Sequence of chain 1.B:
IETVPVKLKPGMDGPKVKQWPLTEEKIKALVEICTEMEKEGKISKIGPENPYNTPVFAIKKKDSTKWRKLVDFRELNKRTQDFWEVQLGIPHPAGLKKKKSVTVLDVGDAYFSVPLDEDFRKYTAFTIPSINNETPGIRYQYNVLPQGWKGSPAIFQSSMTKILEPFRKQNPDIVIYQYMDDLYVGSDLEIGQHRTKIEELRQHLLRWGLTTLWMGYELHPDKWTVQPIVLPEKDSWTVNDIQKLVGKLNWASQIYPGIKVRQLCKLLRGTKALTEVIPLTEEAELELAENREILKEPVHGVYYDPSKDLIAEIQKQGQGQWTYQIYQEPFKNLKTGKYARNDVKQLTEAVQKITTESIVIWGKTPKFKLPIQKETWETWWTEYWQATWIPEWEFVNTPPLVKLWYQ

A protein and the small-molecule ligand that binds it are described below.
Small molecule (SMILES): OC[C@H]1O[C@@](CO)(O[C@H]2O[C@H](CO)[C@@H](O)[C@H](O)[C@H]2O)[C@@H](O)[C@@H]1O

Binding-site contacts:
Ligand atom O3 contacts residue ARG80 of chain 1.B at 4.2 Å.
Ligand atom C5 contacts residue GLU401 of chain 1.B at 3.5 Å.
Ligand atom C5 contacts residue LYS397 of chain 1.B at 3.6 Å.
Ligand atom C3 contacts residue GLU415 of chain 1.B at 4.2 Å.
Ligand atom C1 contacts residue ASP78 of chain 1.B at 4.2 Å.
Ligand atom C1 contacts residue TRP26 of chain 1.B at 4.1 Å (hydrophobic).
Ligand atom C1 contacts residue ARG80 of chain 1.B at 3.6 Å.
Ligand atom O3 contacts residue GLU415 of chain 1.B at 3.9 Å.
Ligand atom C6 contacts residue LYS397 of chain 1.B at 3.8 Å.
Ligand atom O6 contacts residue LYS397 of chain 1.B at 4.1 Å.
Ligand atom O6 contacts residue PHE418 of chain 1.B at 4.0 Å.
Ligand atom O1 contacts residue VAL23 of chain 1.B at 3.9 Å.
Ligand atom C6 contacts residue GLU415 of chain 1.B at 3.9 Å.
Ligand atom C3 contacts residue LYS84 of chain 1.B at 3.7 Å.
Ligand atom C6 contacts residue TRP416 of chain 1.B at 3.7 Å (hydrophobic).
Ligand atom O4 contacts residue LYS84 of chain 1.B at 2.8 Å (salt-bridge).
Ligand atom O3 contacts residue GLU81 of chain 1.B at 2.6 Å (salt-bridge).
Ligand atom C6 contacts residue TRP416 of chain 1.B at 3.2 Å (hydrophobic).
Ligand atom C4 contacts residue LYS397 of chain 1.B at 3.9 Å.
Ligand atom O6 contacts residue TRP416 of chain 1.B at 3.0 Å (h-bond).
Ligand atom O5 contacts residue ARG80 of chain 1.B at 3.3 Å.
Ligand atom C6 contacts residue GLU401 of chain 1.B at 3.5 Å.
Ligand atom O6 contacts residue ARG80 of chain 1.B at 3.0 Å (salt-bridge).
Ligand atom O3 contacts residue LYS84 of chain 1.B at 2.8 Å (salt-bridge).
Ligand atom O2 contacts residue GLU81 of chain 1.B at 3.5 Å.
Ligand atom C4 contacts residue GLU415 of chain 1.B at 3.4 Å.
Ligand atom O6 contacts residue GLU415 of chain 1.B at 3.3 Å.
Ligand atom C1 contacts residue VAL23 of chain 1.B at 3.3 Å (hydrophobic).
Ligand atom O6 contacts residue GLU401 of chain 1.B at 2.8 Å (salt-bridge).
Ligand atom C6 contacts residue ARG80 of chain 1.B at 4.0 Å.
Ligand atom O1 contacts residue TRP26 of chain 1.B at 2.8 Å (h-bond).
Ligand atom O2 contacts residue VAL23 of chain 1.B at 4.2 Å.
Ligand atom O5 contacts residue TRP26 of chain 1.B at 4.1 Å.
Ligand atom C3 contacts residue GLU81 of chain 1.B at 3.5 Å.
Ligand atom C4 contacts residue LYS84 of chain 1.B at 3.5 Å.
Ligand atom O4 contacts residue LYS397 of chain 1.B at 3.0 Å (salt-bridge).
Ligand atom O6 contacts residue TRP416 of chain 1.B at 2.8 Å (h-bond).
Ligand atom O6 contacts residue PRO414 of chain 1.B at 4.2 Å.
Ligand atom O4 contacts residue GLU415 of chain 1.B at 2.9 Å (salt-bridge).
Ligand atom C2 contacts residue ARG80 of chain 1.B at 4.0 Å.